Sequence of chain 1.A:
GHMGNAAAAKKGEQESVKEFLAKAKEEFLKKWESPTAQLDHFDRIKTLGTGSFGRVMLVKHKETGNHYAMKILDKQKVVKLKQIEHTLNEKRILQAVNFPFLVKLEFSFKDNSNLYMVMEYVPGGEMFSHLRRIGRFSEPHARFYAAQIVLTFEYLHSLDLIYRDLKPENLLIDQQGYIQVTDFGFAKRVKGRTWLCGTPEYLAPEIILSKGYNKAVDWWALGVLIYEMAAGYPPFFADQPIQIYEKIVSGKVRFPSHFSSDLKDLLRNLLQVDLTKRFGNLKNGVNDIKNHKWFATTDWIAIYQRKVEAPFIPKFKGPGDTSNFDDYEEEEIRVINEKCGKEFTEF

Binding-site contacts:
Ligand atom O19 contacts residue GLU124 of chain 1.A at 3.2 Å (salt-bridge).
Ligand atom N10 contacts residue VAL60 of chain 1.A at 4.1 Å.
Ligand atom C15 contacts residue LEU176 of chain 1.A at 3.5 Å (hydrophobic).
Ligand atom C12 contacts residue VAL60 of chain 1.A at 4.0 Å (hydrophobic).
Ligand atom C15 contacts residue VAL126 of chain 1.A at 4.0 Å (hydrophobic).
Ligand atom C16 contacts residue LEU52 of chain 1.A at 4.1 Å (hydrophobic).
Ligand atom C8 contacts residue VAL60 of chain 1.A at 3.9 Å (hydrophobic).
Ligand atom C13 contacts residue ALA73 of chain 1.A at 3.5 Å (hydrophobic).
Ligand atom C12 contacts residue LEU176 of chain 1.A at 3.6 Å (hydrophobic).
Ligand atom C11 contacts residue VAL60 of chain 1.A at 3.9 Å (hydrophobic).
Ligand atom O19 contacts residue TYR125 of chain 1.A at 3.5 Å.
Ligand atom C18 contacts residue VAL107 of chain 1.A at 3.8 Å (hydrophobic).
Ligand atom O17 contacts residue GLU124 of chain 1.A at 3.7 Å.
Ligand atom O9 contacts residue VAL60 of chain 1.A at 3.9 Å.
Ligand atom O17 contacts residue THR186 of chain 1.A at 3.9 Å.
Ligand atom O17 contacts residue LEU176 of chain 1.A at 3.7 Å.
Ligand atom C18 contacts residue GLU124 of chain 1.A at 2.5 Å.
Ligand atom C11 contacts residue LEU176 of chain 1.A at 3.8 Å (hydrophobic).
Ligand atom O19 contacts residue ALA73 of chain 1.A at 3.4 Å.
Ligand atom O17 contacts residue VAL107 of chain 1.A at 3.9 Å.
Ligand atom C15 contacts residue PHE330 of chain 1.A at 3.7 Å (hydrophobic).
Ligand atom O17 contacts residue ALA73 of chain 1.A at 3.5 Å.
Ligand atom C3 contacts residue ASN174 of chain 1.A at 3.8 Å.
Ligand atom C14 contacts residue ALA73 of chain 1.A at 3.4 Å (hydrophobic).
Ligand atom C15 contacts residue LEU52 of chain 1.A at 4.0 Å (hydrophobic).
Ligand atom C18 contacts residue LEU176 of chain 1.A at 3.9 Å (hydrophobic).
Ligand atom O19 contacts residue VAL126 of chain 1.A at 2.9 Å (h-bond).
Ligand atom C13 contacts residue LEU176 of chain 1.A at 3.3 Å (hydrophobic).
Ligand atom C14 contacts residue VAL126 of chain 1.A at 4.0 Å (hydrophobic).
Ligand atom C3 contacts residue GLU173 of chain 1.A at 3.2 Å.
Ligand atom C16 contacts residue PHE330 of chain 1.A at 3.5 Å (hydrophobic).
Ligand atom O17 contacts residue MET123 of chain 1.A at 3.6 Å.
Ligand atom O9 contacts residue THR186 of chain 1.A at 3.4 Å.
Ligand atom C18 contacts residue VAL126 of chain 1.A at 3.8 Å (hydrophobic).
Ligand atom C18 contacts residue ALA73 of chain 1.A at 3.5 Å (hydrophobic).
Ligand atom C18 contacts residue TYR125 of chain 1.A at 4.0 Å (hydrophobic).
Ligand atom C14 contacts residue LEU176 of chain 1.A at 3.2 Å (hydrophobic).
Ligand atom C16 contacts residue LEU176 of chain 1.A at 3.7 Å (hydrophobic).
Ligand atom C12 contacts residue THR186 of chain 1.A at 3.8 Å.
Ligand atom O19 contacts residue LEU176 of chain 1.A at 3.7 Å.

This protein binds this small molecule.
Small molecule (SMILES): O=C(C[NH+]1CCCCC1)Nc1ccc2c(c1)OCO2